Binding-site contacts:
Ligand atom C1 contacts residue ASP127 of chain 1.A at 3.9 Å.
Ligand atom O2 contacts residue ASP127 of chain 1.A at 3.5 Å (salt-bridge).
Ligand atom C2 contacts residue ASP127 of chain 1.A at 4.3 Å.
Ligand atom O1 contacts residue ASP127 of chain 1.A at 3.4 Å (salt-bridge).

A protein and the small-molecule ligand that binds it are described below.
Small molecule (SMILES): OC[C@H]1O[C@@H](O[C@H]2[C@H](O)[C@@H](O)[C@H](O)O[C@@H]2CO)[C@H](O)[C@@H](O)[C@H]1O

Sequence of chain 1.A:
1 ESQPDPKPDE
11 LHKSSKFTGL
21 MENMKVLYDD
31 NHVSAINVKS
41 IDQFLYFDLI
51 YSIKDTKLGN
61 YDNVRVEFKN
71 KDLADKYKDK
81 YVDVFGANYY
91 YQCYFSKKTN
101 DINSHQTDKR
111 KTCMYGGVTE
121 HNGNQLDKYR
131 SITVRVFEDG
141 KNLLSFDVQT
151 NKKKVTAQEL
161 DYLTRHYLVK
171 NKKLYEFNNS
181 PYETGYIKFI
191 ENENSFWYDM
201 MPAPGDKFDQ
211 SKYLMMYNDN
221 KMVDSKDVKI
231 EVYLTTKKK